Binding-site contacts:
Ligand atom C8 contacts residue ALA159 of chain 1.D at 2.9 Å (hydrophobic).
Ligand atom O7 contacts residue ASN157 of chain 1.D at 4.0 Å.
Ligand atom N2 contacts residue GLU147 of chain 1.D at 4.1 Å.
Ligand atom C8 contacts residue ASN157 of chain 1.D at 4.2 Å.
Ligand atom N2 contacts residue ASN149 of chain 1.D at 2.9 Å (h-bond).
Ligand atom C5 contacts residue GLU147 of chain 1.D at 3.8 Å.
Ligand atom O7 contacts residue ALA159 of chain 1.D at 4.4 Å.
Ligand atom C7 contacts residue ASN149 of chain 1.D at 3.6 Å.
Ligand atom O7 contacts residue ASN149 of chain 1.D at 3.6 Å.
Ligand atom O6 contacts residue GLU147 of chain 1.D at 3.9 Å.
Ligand atom C8 contacts residue ILE158 of chain 1.D at 3.7 Å (hydrophobic).
Ligand atom C7 contacts residue ALA159 of chain 1.D at 4.2 Å (hydrophobic).
Ligand atom C4 contacts residue ASN149 of chain 1.D at 4.2 Å.
Ligand atom C6 contacts residue GLU147 of chain 1.D at 4.4 Å.
Ligand atom O5 contacts residue GLU147 of chain 1.D at 4.2 Å.
Ligand atom O4 contacts residue GLU147 of chain 1.D at 4.3 Å.
Ligand atom C3 contacts residue GLU147 of chain 1.D at 3.9 Å.
Ligand atom C3 contacts residue ASN149 of chain 1.D at 3.8 Å.
Ligand atom C8 contacts residue GLU147 of chain 1.D at 3.7 Å.
Ligand atom C5 contacts residue ASN149 of chain 1.D at 3.6 Å.
Ligand atom O5 contacts residue ASN149 of chain 1.D at 2.4 Å (h-bond).
Ligand atom C7 contacts residue ASN157 of chain 1.D at 4.3 Å.
Ligand atom C2 contacts residue ASN149 of chain 1.D at 2.4 Å.
Ligand atom C4 contacts residue GLU147 of chain 1.D at 4.4 Å.
Ligand atom C1 contacts residue GLU147 of chain 1.D at 4.2 Å.
Ligand atom C1 contacts residue ASN149 of chain 1.D at 1.4 Å.

This small molecule binds to this protein.
Small molecule (SMILES): CC(=O)N[C@@H]1[C@@H](O)[C@H](O)[C@@H](CO)O[C@H]1O

Sequence of chain 1.D:
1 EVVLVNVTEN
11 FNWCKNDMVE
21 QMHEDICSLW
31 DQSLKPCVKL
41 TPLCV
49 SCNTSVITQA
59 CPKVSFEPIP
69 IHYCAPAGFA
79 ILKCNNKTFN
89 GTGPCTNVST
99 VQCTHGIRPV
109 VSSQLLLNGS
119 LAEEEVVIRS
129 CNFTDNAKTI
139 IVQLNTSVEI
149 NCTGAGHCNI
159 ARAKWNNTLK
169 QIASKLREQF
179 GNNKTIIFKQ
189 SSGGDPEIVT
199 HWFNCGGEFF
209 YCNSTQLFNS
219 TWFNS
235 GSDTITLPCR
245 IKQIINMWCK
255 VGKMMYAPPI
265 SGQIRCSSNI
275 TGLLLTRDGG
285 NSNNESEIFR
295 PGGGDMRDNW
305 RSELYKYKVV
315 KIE